Binding-site contacts:
Ligand atom C3 contacts residue ASN367 of chain 1.A at 3.3 Å.
Ligand atom C5 contacts residue ASN367 of chain 1.A at 2.9 Å.
Ligand atom O5 contacts residue SER369 of chain 1.A at 3.6 Å (h-bond).
Ligand atom C1 contacts residue ASN367 of chain 1.A at 1.4 Å.
Ligand atom O5 contacts residue ASN367 of chain 1.A at 2.4 Å (h-bond).
Ligand atom O6 contacts residue SER369 of chain 1.A at 4.1 Å.
Ligand atom C7 contacts residue ASN367 of chain 1.A at 4.0 Å.
Ligand atom C2 contacts residue ASN367 of chain 1.A at 2.4 Å.
Ligand atom N2 contacts residue ASN367 of chain 1.A at 3.6 Å (h-bond).
Ligand atom C5 contacts residue SER369 of chain 1.A at 3.6 Å.
Ligand atom C6 contacts residue ASN367 of chain 1.A at 3.0 Å.
Ligand atom C6 contacts residue SER365 of chain 1.A at 3.8 Å.
Ligand atom O6 contacts residue SER365 of chain 1.A at 2.5 Å (h-bond).
Ligand atom O3 contacts residue ASN367 of chain 1.A at 4.2 Å.
Ligand atom C6 contacts residue SER369 of chain 1.A at 3.0 Å.
Ligand atom C8 contacts residue ASN367 of chain 1.A at 4.4 Å.
Ligand atom O6 contacts residue ASN367 of chain 1.A at 2.4 Å (h-bond).
Ligand atom C4 contacts residue ASN367 of chain 1.A at 3.1 Å.

A protein and the small-molecule ligand that binds it are described below.
Small molecule (SMILES): CC(=O)N[C@@H]1[C@@H](O)[C@H](O)[C@@H](CO)O[C@H]1O

Sequence of chain 1.A:
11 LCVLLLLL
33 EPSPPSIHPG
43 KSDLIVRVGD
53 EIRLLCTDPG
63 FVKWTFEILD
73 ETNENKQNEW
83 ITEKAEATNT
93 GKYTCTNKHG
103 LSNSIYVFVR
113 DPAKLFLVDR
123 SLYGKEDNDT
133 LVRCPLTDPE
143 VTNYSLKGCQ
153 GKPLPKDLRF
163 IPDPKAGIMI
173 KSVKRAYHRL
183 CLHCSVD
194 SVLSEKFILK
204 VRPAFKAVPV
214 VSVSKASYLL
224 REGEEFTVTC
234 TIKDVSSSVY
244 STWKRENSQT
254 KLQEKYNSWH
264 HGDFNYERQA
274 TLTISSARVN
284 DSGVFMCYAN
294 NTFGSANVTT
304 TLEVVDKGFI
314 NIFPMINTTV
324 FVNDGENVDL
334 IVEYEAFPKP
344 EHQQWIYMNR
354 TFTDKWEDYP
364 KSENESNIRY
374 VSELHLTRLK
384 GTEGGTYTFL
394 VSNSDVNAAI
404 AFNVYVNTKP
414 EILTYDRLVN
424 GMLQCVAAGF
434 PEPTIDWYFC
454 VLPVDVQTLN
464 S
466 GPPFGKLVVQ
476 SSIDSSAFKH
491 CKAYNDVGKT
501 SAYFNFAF